Binding-site contacts:
Ligand atom C29 contacts residue MET266 of chain 1.A at 3.9 Å (hydrophobic).
Ligand atom N20 contacts residue TYR246 of chain 1.A at 2.9 Å (h-bond).
Ligand atom S25 contacts residue GLY278 of chain 1.A at 3.7 Å.
Ligand atom C9 contacts residue LEU228 of chain 1.A at 3.7 Å (hydrophobic).
Ligand atom N8 contacts residue LEU188 of chain 1.A at 3.9 Å.
Ligand atom C1 contacts residue PHE282 of chain 1.A at 3.7 Å (hydrophobic).
Ligand atom C21 contacts residue MET266 of chain 1.A at 3.6 Å (hydrophobic).
Ligand atom N22 contacts residue TYR246 of chain 1.A at 2.9 Å (h-bond).
Ligand atom C27 contacts residue PRO265 of chain 1.A at 3.2 Å (hydrophobic).
Ligand atom C23 contacts residue MET266 of chain 1.A at 3.6 Å (hydrophobic).
Ligand atom C18 contacts residue PHE282 of chain 1.A at 3.4 Å (hydrophobic).
Ligand atom N22 contacts residue GLY278 of chain 1.A at 3.8 Å.
Ligand atom C24 contacts residue MET266 of chain 1.A at 3.9 Å (hydrophobic).
Ligand atom C28 contacts residue GLU274 of chain 1.A at 3.6 Å.
Ligand atom C31 contacts residue GLN279 of chain 1.A at 3.5 Å.
Ligand atom C26 contacts residue MET266 of chain 1.A at 3.7 Å (hydrophobic).
Ligand atom C3 contacts residue PHE249 of chain 1.A at 3.6 Å (hydrophobic).
Ligand atom C26 contacts residue PRO265 of chain 1.A at 3.6 Å (hydrophobic).
Ligand atom C12 contacts residue LEU188 of chain 1.A at 3.5 Å (hydrophobic).
Ligand atom N20 contacts residue MET266 of chain 1.A at 3.9 Å.
Ligand atom C19 contacts residue GLY278 of chain 1.A at 3.8 Å.
Ligand atom C23 contacts residue GLY278 of chain 1.A at 3.8 Å.
Ligand atom C28 contacts residue MET266 of chain 1.A at 3.7 Å (hydrophobic).
Ligand atom O17 contacts residue PHE249 of chain 1.A at 3.8 Å.
Ligand atom C6 contacts residue PHE282 of chain 1.A at 3.8 Å (hydrophobic).
Ligand atom C5 contacts residue PHE282 of chain 1.A at 3.8 Å (hydrophobic).
Ligand atom C27 contacts residue GLU274 of chain 1.A at 3.6 Å.
Ligand atom O30 contacts residue GLN279 of chain 1.A at 3.5 Å (h-bond).
Ligand atom C24 contacts residue GLY278 of chain 1.A at 3.7 Å.
Ligand atom N10 contacts residue LEU228 of chain 1.A at 3.4 Å.
Ligand atom N22 contacts residue MET266 of chain 1.A at 3.8 Å.
Ligand atom N20 contacts residue GLY278 of chain 1.A at 3.7 Å.
Ligand atom C28 contacts residue PRO265 of chain 1.A at 3.3 Å (hydrophobic).
Ligand atom C19 contacts residue MET266 of chain 1.A at 3.9 Å (hydrophobic).
Ligand atom C21 contacts residue GLY278 of chain 1.A at 3.7 Å.
Ligand atom C13 contacts residue MET266 of chain 1.A at 3.9 Å (hydrophobic).
Ligand atom C31 contacts residue PHE282 of chain 1.A at 3.8 Å (hydrophobic).
Ligand atom C27 contacts residue MET266 of chain 1.A at 3.8 Å (hydrophobic).
Ligand atom O30 contacts residue PHE282 of chain 1.A at 3.9 Å.
Ligand atom C21 contacts residue TYR246 of chain 1.A at 3.2 Å (hydrophobic).

Sequence of chain 1.A:
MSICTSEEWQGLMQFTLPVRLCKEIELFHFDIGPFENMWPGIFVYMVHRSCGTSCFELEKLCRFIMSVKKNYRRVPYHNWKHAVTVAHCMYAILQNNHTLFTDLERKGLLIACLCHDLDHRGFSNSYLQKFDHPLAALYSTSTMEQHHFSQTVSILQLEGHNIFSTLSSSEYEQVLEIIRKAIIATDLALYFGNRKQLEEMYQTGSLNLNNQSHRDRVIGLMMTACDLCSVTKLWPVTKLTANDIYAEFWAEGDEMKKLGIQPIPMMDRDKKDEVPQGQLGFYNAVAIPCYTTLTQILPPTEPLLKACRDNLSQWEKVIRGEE

A small-molecule ligand and the protein it binds are described below.
Small molecule (SMILES): COc1cc2ncnc(N3CCOCC3)c2cc1OCCNc1nc2ccccc2s1